Sequence of chain 1.B:
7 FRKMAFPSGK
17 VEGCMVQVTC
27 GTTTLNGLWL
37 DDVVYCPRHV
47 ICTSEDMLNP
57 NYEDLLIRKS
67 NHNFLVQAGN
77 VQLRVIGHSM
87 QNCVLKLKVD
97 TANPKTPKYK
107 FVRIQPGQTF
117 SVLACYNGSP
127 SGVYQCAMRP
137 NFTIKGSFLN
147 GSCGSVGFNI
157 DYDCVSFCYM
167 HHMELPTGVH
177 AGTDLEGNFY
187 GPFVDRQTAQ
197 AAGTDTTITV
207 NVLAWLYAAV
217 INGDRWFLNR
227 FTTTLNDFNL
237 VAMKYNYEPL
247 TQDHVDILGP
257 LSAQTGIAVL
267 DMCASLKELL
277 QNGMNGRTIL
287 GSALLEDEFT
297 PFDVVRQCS

Binding-site contacts:
Ligand atom C24 contacts residue Y4P1 of chain 1.F at 0.0 Å.
Ligand atom C14 contacts residue Y4P1 of chain 1.F at 0.2 Å.
Ligand atom C25 contacts residue Y4P1 of chain 1.F at 0.0 Å.
Ligand atom N10 contacts residue HIS168 of chain 1.B at 3.1 Å (h-bond).
Ligand atom C06 contacts residue Y4P1 of chain 1.F at 0.1 Å.
Ligand atom N10 contacts residue Y4P1 of chain 1.F at 0.2 Å (h-bond).
Ligand atom C30 contacts residue Y4P1 of chain 1.F at 0.0 Å.
Ligand atom C13 contacts residue Y4P1 of chain 1.F at 0.1 Å.
Ligand atom C08 contacts residue Y4P1 of chain 1.F at 0.1 Å.
Ligand atom O21 contacts residue Y4P1 of chain 1.F at 0.8 Å (h-bond).
Ligand atom O22 contacts residue Y4P1 of chain 1.F at 0.0 Å (h-bond).
Ligand atom C19 contacts residue Y4P1 of chain 1.F at 0.1 Å.
Ligand atom C12 contacts residue Y4P1 of chain 1.F at 0.3 Å.
Ligand atom C28 contacts residue Y4P1 of chain 1.F at 0.0 Å.
Ligand atom O20 contacts residue Y4P1 of chain 1.F at 1.4 Å.
Ligand atom O20 contacts residue CYS149 of chain 1.B at 2.6 Å (h-bond).
Ligand atom N10 contacts residue CYS149 of chain 1.B at 3.1 Å (h-bond).
Ligand atom C05 contacts residue Y4P1 of chain 1.F at 0.2 Å.
Ligand atom C29 contacts residue Y4P1 of chain 1.F at 0.0 Å.
Ligand atom O18 contacts residue HIS167 of chain 1.B at 2.8 Å (h-bond).
Ligand atom C11 contacts residue Y4P1 of chain 1.F at 0.2 Å.
Ligand atom N15 contacts residue Y4P1 of chain 1.F at 0.3 Å (h-bond).
Ligand atom C04 contacts residue Y4P1 of chain 1.F at 0.3 Å.
Ligand atom C02 contacts residue Y4P1 of chain 1.F at 0.1 Å.
Ligand atom C07 contacts residue Y4P1 of chain 1.F at 0.2 Å.
Ligand atom C16 contacts residue Y4P1 of chain 1.F at 0.2 Å.
Ligand atom C23 contacts residue Y4P1 of chain 1.F at 0.0 Å.
Ligand atom C19 contacts residue CYS149 of chain 1.B at 1.8 Å (hydrophobic).
Ligand atom C27 contacts residue Y4P1 of chain 1.F at 0.0 Å.
Ligand atom N03 contacts residue GLN193 of chain 1.B at 2.6 Å (h-bond).
Ligand atom N15 contacts residue GLU170 of chain 1.B at 2.8 Å (salt-bridge).
Ligand atom O18 contacts residue Y4P1 of chain 1.F at 0.3 Å (h-bond).
Ligand atom C09 contacts residue Y4P1 of chain 1.F at 0.4 Å.
Ligand atom N03 contacts residue Y4P1 of chain 1.F at 0.3 Å (h-bond).
Ligand atom O01 contacts residue Y4P1 of chain 1.F at 0.4 Å (h-bond).
Ligand atom C23 contacts residue GLU170 of chain 1.B at 3.0 Å.
Ligand atom O01 contacts residue GLU170 of chain 1.B at 2.9 Å (salt-bridge).
Ligand atom C17 contacts residue Y4P1 of chain 1.F at 0.1 Å.
Ligand atom C11 contacts residue CYS149 of chain 1.B at 2.8 Å (hydrophobic).
Ligand atom C26 contacts residue Y4P1 of chain 1.F at 0.0 Å.

This protein binds this small molecule.
Small molecule (SMILES): CC(C)C[C@H](NC(=O)OC[C@H]1C[C@H]2CC[C@@H]1C2)C(=O)N[C@@H](C[C@@H]1CCNC1=O)C(O)S(=O)(=O)O